The protein below binds the small molecule below.
Small molecule (SMILES): CC(=O)N[C@@H]1[C@@H](O)[C@H](O)[C@@H](CO)O[C@H]1O

Sequence of chain 1.B:
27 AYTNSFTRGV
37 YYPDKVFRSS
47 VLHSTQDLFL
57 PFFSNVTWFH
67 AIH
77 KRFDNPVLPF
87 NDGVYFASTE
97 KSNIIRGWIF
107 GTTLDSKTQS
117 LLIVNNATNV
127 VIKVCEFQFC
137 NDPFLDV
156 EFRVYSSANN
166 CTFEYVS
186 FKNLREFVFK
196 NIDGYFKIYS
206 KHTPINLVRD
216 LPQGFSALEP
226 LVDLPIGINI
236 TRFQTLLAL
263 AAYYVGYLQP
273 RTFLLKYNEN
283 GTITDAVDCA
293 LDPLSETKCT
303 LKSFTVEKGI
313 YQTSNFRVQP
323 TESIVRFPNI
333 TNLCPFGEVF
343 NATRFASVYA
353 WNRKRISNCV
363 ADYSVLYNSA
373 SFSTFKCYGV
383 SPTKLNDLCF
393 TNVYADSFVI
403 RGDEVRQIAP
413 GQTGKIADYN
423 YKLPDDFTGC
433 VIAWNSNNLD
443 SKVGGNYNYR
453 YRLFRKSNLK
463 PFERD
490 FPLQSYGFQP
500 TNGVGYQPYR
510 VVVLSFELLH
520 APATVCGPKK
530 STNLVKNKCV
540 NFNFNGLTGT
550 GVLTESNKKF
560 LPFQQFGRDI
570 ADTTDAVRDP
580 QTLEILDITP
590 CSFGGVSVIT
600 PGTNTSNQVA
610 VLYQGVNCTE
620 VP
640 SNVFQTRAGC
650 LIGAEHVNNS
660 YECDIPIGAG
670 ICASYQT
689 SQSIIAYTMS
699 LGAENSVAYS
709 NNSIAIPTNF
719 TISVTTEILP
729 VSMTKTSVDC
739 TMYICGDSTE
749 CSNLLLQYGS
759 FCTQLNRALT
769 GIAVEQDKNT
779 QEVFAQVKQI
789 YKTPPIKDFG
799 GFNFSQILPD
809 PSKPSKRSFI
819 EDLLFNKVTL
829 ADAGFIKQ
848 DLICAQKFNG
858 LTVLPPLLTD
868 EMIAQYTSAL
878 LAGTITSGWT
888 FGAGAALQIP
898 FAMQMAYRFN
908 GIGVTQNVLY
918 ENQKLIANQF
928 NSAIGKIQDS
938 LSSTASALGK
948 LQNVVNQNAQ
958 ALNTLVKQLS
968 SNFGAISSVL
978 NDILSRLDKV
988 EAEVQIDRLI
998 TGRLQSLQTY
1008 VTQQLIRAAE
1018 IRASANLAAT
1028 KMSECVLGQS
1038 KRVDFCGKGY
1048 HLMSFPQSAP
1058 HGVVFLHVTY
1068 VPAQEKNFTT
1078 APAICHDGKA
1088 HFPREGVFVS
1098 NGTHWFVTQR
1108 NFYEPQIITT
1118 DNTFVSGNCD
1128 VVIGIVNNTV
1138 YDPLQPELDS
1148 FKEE

Sequence of chain 1.A:
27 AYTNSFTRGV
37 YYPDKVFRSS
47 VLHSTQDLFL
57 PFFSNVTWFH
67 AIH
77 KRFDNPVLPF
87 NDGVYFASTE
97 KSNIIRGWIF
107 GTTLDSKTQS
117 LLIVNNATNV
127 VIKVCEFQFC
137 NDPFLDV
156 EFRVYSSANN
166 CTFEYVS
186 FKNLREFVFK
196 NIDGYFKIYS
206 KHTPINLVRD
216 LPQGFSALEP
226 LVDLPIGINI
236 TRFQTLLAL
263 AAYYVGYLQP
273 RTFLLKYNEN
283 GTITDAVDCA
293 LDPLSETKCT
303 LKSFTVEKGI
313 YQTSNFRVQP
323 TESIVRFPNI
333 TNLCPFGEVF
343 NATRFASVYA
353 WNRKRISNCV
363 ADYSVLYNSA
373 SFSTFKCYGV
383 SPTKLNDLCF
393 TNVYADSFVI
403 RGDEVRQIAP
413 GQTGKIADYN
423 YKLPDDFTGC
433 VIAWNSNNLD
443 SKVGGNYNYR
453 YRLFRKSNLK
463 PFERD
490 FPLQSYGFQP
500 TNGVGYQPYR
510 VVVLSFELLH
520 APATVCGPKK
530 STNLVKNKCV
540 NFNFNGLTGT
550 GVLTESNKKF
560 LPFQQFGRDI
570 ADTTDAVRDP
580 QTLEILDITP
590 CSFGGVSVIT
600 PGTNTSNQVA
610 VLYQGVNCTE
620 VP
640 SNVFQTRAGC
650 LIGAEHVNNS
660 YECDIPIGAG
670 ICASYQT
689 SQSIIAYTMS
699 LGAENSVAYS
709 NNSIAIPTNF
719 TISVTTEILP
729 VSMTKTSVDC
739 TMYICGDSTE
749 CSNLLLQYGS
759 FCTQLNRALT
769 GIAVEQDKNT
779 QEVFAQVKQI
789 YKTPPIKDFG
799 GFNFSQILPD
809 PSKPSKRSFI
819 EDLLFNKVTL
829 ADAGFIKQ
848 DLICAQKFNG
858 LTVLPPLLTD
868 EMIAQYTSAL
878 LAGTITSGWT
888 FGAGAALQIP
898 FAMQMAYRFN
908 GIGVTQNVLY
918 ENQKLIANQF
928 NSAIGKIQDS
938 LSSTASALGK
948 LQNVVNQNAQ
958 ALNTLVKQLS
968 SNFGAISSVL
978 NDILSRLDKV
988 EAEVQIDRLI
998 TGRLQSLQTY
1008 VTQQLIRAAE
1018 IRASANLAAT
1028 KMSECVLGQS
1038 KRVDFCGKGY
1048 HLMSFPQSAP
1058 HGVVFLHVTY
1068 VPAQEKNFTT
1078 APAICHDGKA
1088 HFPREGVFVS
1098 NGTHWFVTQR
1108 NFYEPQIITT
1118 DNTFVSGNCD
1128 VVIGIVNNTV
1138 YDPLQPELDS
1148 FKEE

Binding-site contacts:
Ligand atom C7 contacts residue ILE834 of chain 1.B at 4.3 Å (hydrophobic).
Ligand atom C2 contacts residue ASN616 of chain 1.A at 2.5 Å.
Ligand atom O5 contacts residue GLN836 of chain 1.B at 4.4 Å.
Ligand atom C8 contacts residue GLN644 of chain 1.A at 3.5 Å.
Ligand atom C8 contacts residue ILE834 of chain 1.B at 4.3 Å (hydrophobic).
Ligand atom O7 contacts residue ILE834 of chain 1.B at 3.2 Å.
Ligand atom C1 contacts residue ASN616 of chain 1.A at 1.4 Å.
Ligand atom O6 contacts residue GLN836 of chain 1.B at 4.1 Å.
Ligand atom C7 contacts residue GLN644 of chain 1.A at 3.9 Å.
Ligand atom O5 contacts residue ASN616 of chain 1.A at 2.4 Å (h-bond).
Ligand atom C2 contacts residue GLN644 of chain 1.A at 4.4 Å.
Ligand atom C7 contacts residue ASN616 of chain 1.A at 3.2 Å.
Ligand atom C3 contacts residue GLN644 of chain 1.A at 4.5 Å.
Ligand atom C8 contacts residue THR645 of chain 1.A at 4.3 Å.
Ligand atom N2 contacts residue GLN644 of chain 1.A at 3.3 Å (h-bond).
Ligand atom C8 contacts residue ASN616 of chain 1.A at 4.4 Å.
Ligand atom C3 contacts residue ASN616 of chain 1.A at 3.8 Å.
Ligand atom O7 contacts residue ASN616 of chain 1.A at 3.2 Å (h-bond).
Ligand atom C4 contacts residue ASN616 of chain 1.A at 4.2 Å.
Ligand atom N2 contacts residue ASN616 of chain 1.A at 2.9 Å (h-bond).
Ligand atom C5 contacts residue ASN616 of chain 1.A at 3.7 Å.